A small-molecule ligand and the protein it binds are described below.
Small molecule (SMILES): O=c1[nH]cnc2c1ncn2[C@@H]1O[C@H](COP(=O)(O)O)[C@@H](O)[C@H]1O

Binding-site contacts:
Ligand atom C5 contacts residue MET288 of chain 1.B at 3.7 Å (hydrophobic).
Ligand atom P contacts residue TYR285 of chain 1.B at 3.7 Å.
Ligand atom C3' contacts residue ASP238 of chain 1.B at 3.4 Å.
Ligand atom N1 contacts residue GLU313 of chain 1.B at 2.8 Å (salt-bridge).
Ligand atom O1P contacts residue GLY240 of chain 1.B at 3.1 Å (h-bond).
Ligand atom O3P contacts residue GLY261 of chain 1.B at 3.0 Å (h-bond).
Ligand atom N7 contacts residue MET288 of chain 1.B at 3.0 Å (h-bond).
Ligand atom C4' contacts residue ASP238 of chain 1.B at 3.5 Å.
Ligand atom C6 contacts residue GLY289 of chain 1.B at 3.5 Å.
Ligand atom O3P contacts residue SER262 of chain 1.B at 3.7 Å.
Ligand atom O1P contacts residue SER203 of chain 1.B at 2.9 Å (h-bond).
Ligand atom N7 contacts residue GLY287 of chain 1.B at 3.5 Å.
Ligand atom O2P contacts residue TYR285 of chain 1.B at 2.5 Å (h-bond).
Ligand atom O2P contacts residue SER203 of chain 1.B at 3.0 Å (h-bond).
Ligand atom N1 contacts residue 8L41 of chain 1.N at 3.5 Å (h-bond).
Ligand atom N3 contacts residue CYS205 of chain 1.B at 3.7 Å.
Ligand atom C8 contacts residue ILE204 of chain 1.B at 3.6 Å (hydrophobic).
Ligand atom C2 contacts residue 8L41 of chain 1.N at 3.2 Å.
Ligand atom C5' contacts residue TYR285 of chain 1.B at 3.7 Å (hydrophobic).
Ligand atom N7 contacts residue ILE204 of chain 1.B at 3.6 Å.
Ligand atom O6 contacts residue GLY314 of chain 1.B at 3.7 Å.
Ligand atom O5' contacts residue TYR285 of chain 1.B at 3.7 Å.
Ligand atom O2' contacts residue ASP238 of chain 1.B at 2.3 Å (salt-bridge).
Ligand atom O5' contacts residue GLY202 of chain 1.B at 3.5 Å.
Ligand atom O2' contacts residue ASN177 of chain 1.B at 3.7 Å.
Ligand atom C2 contacts residue CYS205 of chain 1.B at 3.3 Å (hydrophobic).
Ligand atom O6 contacts residue GLY287 of chain 1.B at 3.3 Å.
Ligand atom O2P contacts residue GLY261 of chain 1.B at 3.6 Å.
Ligand atom O6 contacts residue MET288 of chain 1.B at 3.1 Å (h-bond).
Ligand atom P contacts residue SER262 of chain 1.B at 3.7 Å.
Ligand atom O3' contacts residue ASP238 of chain 1.B at 2.6 Å (salt-bridge).
Ligand atom O2P contacts residue SER262 of chain 1.B at 2.7 Å (h-bond).
Ligand atom C2 contacts residue GLU313 of chain 1.B at 3.5 Å.
Ligand atom O5' contacts residue GLY239 of chain 1.B at 3.7 Å.
Ligand atom C8 contacts residue MET75 of chain 1.B at 3.5 Å (hydrophobic).
Ligand atom O6 contacts residue GLY289 of chain 1.B at 2.5 Å (h-bond).
Ligand atom O1P contacts residue GLY202 of chain 1.B at 3.5 Å.
Ligand atom O3' contacts residue MET259 of chain 1.B at 3.5 Å (h-bond).
Ligand atom O3' contacts residue ALA73 of chain 1.B at 3.2 Å.
Ligand atom C2' contacts residue ASP238 of chain 1.B at 3.5 Å.

Sequence of chain 1.B:
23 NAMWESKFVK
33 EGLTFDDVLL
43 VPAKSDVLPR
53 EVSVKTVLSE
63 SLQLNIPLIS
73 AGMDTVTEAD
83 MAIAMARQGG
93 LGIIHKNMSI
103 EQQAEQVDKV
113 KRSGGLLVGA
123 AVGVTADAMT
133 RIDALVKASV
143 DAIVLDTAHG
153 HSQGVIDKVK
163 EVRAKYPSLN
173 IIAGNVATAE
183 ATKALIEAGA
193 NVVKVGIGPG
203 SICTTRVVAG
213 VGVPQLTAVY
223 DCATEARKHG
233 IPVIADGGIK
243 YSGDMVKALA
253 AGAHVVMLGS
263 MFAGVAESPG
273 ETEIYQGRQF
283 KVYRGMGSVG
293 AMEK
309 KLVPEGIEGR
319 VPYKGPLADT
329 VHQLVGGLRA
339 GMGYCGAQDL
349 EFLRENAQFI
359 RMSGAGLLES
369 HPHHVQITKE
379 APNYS